Sequence of chain 1.B:
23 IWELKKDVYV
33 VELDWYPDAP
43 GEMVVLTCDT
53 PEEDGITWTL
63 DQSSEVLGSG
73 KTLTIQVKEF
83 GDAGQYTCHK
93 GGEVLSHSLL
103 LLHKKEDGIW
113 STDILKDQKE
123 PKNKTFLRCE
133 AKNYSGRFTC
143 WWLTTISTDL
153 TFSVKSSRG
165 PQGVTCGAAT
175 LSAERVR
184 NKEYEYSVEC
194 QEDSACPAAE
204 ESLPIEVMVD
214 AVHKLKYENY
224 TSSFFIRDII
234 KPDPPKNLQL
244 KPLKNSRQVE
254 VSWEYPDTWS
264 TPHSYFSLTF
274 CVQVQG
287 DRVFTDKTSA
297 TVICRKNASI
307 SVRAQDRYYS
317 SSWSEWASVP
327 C

This small molecule binds to this protein.
Small molecule (SMILES): CC(=O)N[C@H]1[C@H](O[C@H]2[C@H](O)[C@@H](NC(C)=O)CO[C@@H]2CO)O[C@H](CO)[C@@H](O[C@@H]2O[C@H](CO[C@H]3O[C@H](CO)[C@@H](O)[C@H](O)[C@@H]3O)[C@@H](O)[C@H](O[C@H]3O[C@H](CO)[C@@H](O)[C@H](O)[C@@H]3O)[C@@H]2O)[C@@H]1O

Binding-site contacts:
Ligand atom O6 contacts residue TRP24 of chain 1.B at 3.3 Å (h-bond).
Ligand atom C8 contacts residue GLU34 of chain 1.B at 3.3 Å.
Ligand atom O5 contacts residue ASN222 of chain 1.B at 2.7 Å (h-bond).
Ligand atom C8 contacts residue TRP112 of chain 1.B at 3.8 Å (hydrophobic).
Ligand atom N2 contacts residue ASN222 of chain 1.B at 2.9 Å (h-bond).
Ligand atom C7 contacts residue TYR220 of chain 1.B at 3.9 Å (hydrophobic).
Ligand atom C2 contacts residue GLU34 of chain 1.B at 3.7 Å.
Ligand atom O6 contacts residue TRP24 of chain 1.B at 4.1 Å.
Ligand atom C1 contacts residue ASN222 of chain 1.B at 1.8 Å.
Ligand atom C7 contacts residue GLU34 of chain 1.B at 3.8 Å.
Ligand atom C2 contacts residue ASN222 of chain 1.B at 3.0 Å.
Ligand atom O6 contacts residue HIS105 of chain 1.B at 3.0 Å (h-bond).
Ligand atom C6 contacts residue TRP24 of chain 1.B at 3.8 Å (hydrophobic).
Ligand atom O7 contacts residue TRP24 of chain 1.B at 3.8 Å.
Ligand atom O4 contacts residue TRP24 of chain 1.B at 3.9 Å.
Ligand atom C3 contacts residue GLU34 of chain 1.B at 4.0 Å.
Ligand atom O7 contacts residue TYR220 of chain 1.B at 3.5 Å (h-bond).
Ligand atom C7 contacts residue ASN222 of chain 1.B at 3.7 Å.
Ligand atom C6 contacts residue TRP112 of chain 1.B at 3.7 Å (hydrophobic).
Ligand atom O5 contacts residue HIS105 of chain 1.B at 3.5 Å.
Ligand atom C4 contacts residue TRP24 of chain 1.B at 3.8 Å (hydrophobic).
Ligand atom O6 contacts residue GLU25 of chain 1.B at 3.5 Å (salt-bridge).
Ligand atom C8 contacts residue MET211 of chain 1.B at 4.1 Å (hydrophobic).
Ligand atom O6 contacts residue GLU34 of chain 1.B at 2.5 Å (salt-bridge).
Ligand atom O5 contacts residue TRP24 of chain 1.B at 4.0 Å.
Ligand atom C2 contacts residue TYR220 of chain 1.B at 3.8 Å (hydrophobic).
Ligand atom C1 contacts residue TRP24 of chain 1.B at 3.9 Å (hydrophobic).
Ligand atom C3 contacts residue ASN222 of chain 1.B at 4.0 Å.
Ligand atom C5 contacts residue TRP24 of chain 1.B at 3.5 Å (hydrophobic).
Ligand atom C1 contacts residue TYR220 of chain 1.B at 3.6 Å (hydrophobic).
Ligand atom C6 contacts residue GLU34 of chain 1.B at 3.1 Å.
Ligand atom C1 contacts residue GLU34 of chain 1.B at 3.4 Å.
Ligand atom O7 contacts residue ASP213 of chain 1.B at 3.9 Å.
Ligand atom N2 contacts residue TYR220 of chain 1.B at 4.0 Å.
Ligand atom N2 contacts residue GLU34 of chain 1.B at 3.2 Å (salt-bridge).
Ligand atom O4 contacts residue GLU34 of chain 1.B at 4.0 Å.
Ligand atom O2 contacts residue ILE23 of chain 1.B at 3.9 Å.
Ligand atom C6 contacts residue HIS105 of chain 1.B at 3.5 Å.
Ligand atom C5 contacts residue ASN222 of chain 1.B at 3.9 Å.
Ligand atom C2 contacts residue TRP24 of chain 1.B at 3.6 Å (hydrophobic).